A small-molecule ligand and the protein it binds are described below.
Small molecule (SMILES): CCS(=O)(=O)Nc1ccc2c(c1)/C(=C(/Nc1ccc(CN3CCCCC3)cc1)c1ccccc1)C(=O)N2

Binding-site contacts:
Ligand atom C18 contacts residue MET94 of chain 1.A at 3.3 Å (hydrophobic).
Ligand atom C1 contacts residue ASN146 of chain 1.A at 3.7 Å.
Ligand atom O2 contacts residue PHE93 of chain 1.A at 3.5 Å.
Ligand atom C8 contacts residue ALA44 of chain 1.A at 3.6 Å (hydrophobic).
Ligand atom N1 contacts residue GLU92 of chain 1.A at 2.9 Å (salt-bridge).
Ligand atom O2 contacts residue ALA44 of chain 1.A at 4.0 Å.
Ligand atom O contacts residue GLY26 of chain 1.A at 3.8 Å.
Ligand atom C19 contacts residue ALA95 of chain 1.A at 3.8 Å (hydrophobic).
Ligand atom C8 contacts residue GLU92 of chain 1.A at 3.8 Å.
Ligand atom O2 contacts residue GLU92 of chain 1.A at 3.8 Å.
Ligand atom C18 contacts residue PHE93 of chain 1.A at 3.8 Å (hydrophobic).
Ligand atom N1 contacts residue ALA44 of chain 1.A at 3.3 Å.
Ligand atom C12 contacts residue VAL31 of chain 1.A at 3.8 Å (hydrophobic).
Ligand atom O1 contacts residue LYS46 of chain 1.A at 3.7 Å.
Ligand atom C22 contacts residue LEU23 of chain 1.A at 3.6 Å (hydrophobic).
Ligand atom C24 contacts residue LEU23 of chain 1.A at 3.9 Å (hydrophobic).
Ligand atom C13 contacts residue GLY24 of chain 1.A at 3.7 Å.
Ligand atom O2 contacts residue MET94 of chain 1.A at 2.8 Å (h-bond).
Ligand atom C1 contacts residue SER145 of chain 1.A at 3.4 Å.
Ligand atom C7 contacts residue TYR91 of chain 1.A at 3.7 Å (hydrophobic).
Ligand atom C18 contacts residue GLY97 of chain 1.A at 3.7 Å.
Ligand atom C contacts residue GLY158 of chain 1.A at 3.9 Å.
Ligand atom C5 contacts residue ALA44 of chain 1.A at 3.8 Å (hydrophobic).
Ligand atom C21 contacts residue LEU23 of chain 1.A at 3.4 Å (hydrophobic).
Ligand atom N2 contacts residue MET148 of chain 1.A at 3.9 Å.
Ligand atom C15 contacts residue SER98 of chain 1.A at 3.4 Å.
Ligand atom C contacts residue ASN146 of chain 1.A at 3.8 Å.
Ligand atom C3 contacts residue MET148 of chain 1.A at 3.9 Å (hydrophobic).
Ligand atom C17 contacts residue GLY97 of chain 1.A at 3.8 Å.
Ligand atom C8 contacts residue MET94 of chain 1.A at 3.8 Å (hydrophobic).
Ligand atom N2 contacts residue MET94 of chain 1.A at 3.8 Å.
Ligand atom O1 contacts residue GLY26 of chain 1.A at 3.5 Å.
Ligand atom C16 contacts residue SER98 of chain 1.A at 3.9 Å.
Ligand atom C10 contacts residue MET148 of chain 1.A at 3.6 Å (hydrophobic).
Ligand atom C9 contacts residue MET148 of chain 1.A at 3.3 Å (hydrophobic).
Ligand atom C contacts residue ASP159 of chain 1.A at 3.7 Å.
Ligand atom C8 contacts residue MET148 of chain 1.A at 3.6 Å (hydrophobic).
Ligand atom O1 contacts residue GLY27 of chain 1.A at 3.6 Å.
Ligand atom C6 contacts residue TYR91 of chain 1.A at 3.5 Å (hydrophobic).
Ligand atom C4 contacts residue MET148 of chain 1.A at 3.6 Å (hydrophobic).

Sequence of chain 1.A:
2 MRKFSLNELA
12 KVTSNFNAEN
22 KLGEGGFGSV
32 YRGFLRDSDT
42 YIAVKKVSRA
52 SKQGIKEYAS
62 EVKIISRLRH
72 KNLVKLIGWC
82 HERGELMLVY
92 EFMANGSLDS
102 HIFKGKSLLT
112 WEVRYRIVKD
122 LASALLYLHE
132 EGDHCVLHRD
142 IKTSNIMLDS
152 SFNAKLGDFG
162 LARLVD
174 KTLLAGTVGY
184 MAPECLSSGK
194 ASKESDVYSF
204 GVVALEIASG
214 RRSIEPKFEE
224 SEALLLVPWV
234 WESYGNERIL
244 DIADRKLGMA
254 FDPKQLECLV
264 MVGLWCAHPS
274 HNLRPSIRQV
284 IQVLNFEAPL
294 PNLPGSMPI